Sequence of chain 4.A:
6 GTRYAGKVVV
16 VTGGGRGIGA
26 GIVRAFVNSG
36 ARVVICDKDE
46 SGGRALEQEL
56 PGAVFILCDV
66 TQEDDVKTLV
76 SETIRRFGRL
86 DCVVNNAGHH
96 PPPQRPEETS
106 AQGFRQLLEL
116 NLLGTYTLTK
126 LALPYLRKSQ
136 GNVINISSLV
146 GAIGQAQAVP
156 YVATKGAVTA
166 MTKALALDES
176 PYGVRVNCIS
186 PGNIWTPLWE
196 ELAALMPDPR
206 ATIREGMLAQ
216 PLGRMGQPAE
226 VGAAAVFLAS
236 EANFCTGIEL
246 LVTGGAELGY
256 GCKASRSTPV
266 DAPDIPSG

Binding-site contacts:
Ligand atom C10 contacts residue ALA151 of chain 4.A at 4.2 Å (hydrophobic).
Ligand atom N contacts residue TYR255 of chain 1.A at 2.7 Å (h-bond).
Ligand atom C12 contacts residue TRP194 of chain 4.A at 4.0 Å (hydrophobic).
Ligand atom C5 contacts residue TYR255 of chain 1.A at 3.8 Å (hydrophobic).
Ligand atom C7 contacts residue TYR255 of chain 1.A at 3.4 Å (hydrophobic).
Ligand atom C9 contacts residue LYS258 of chain 4.A at 3.9 Å.
Ligand atom C2 contacts residue ASN188 of chain 4.A at 4.4 Å.
Ligand atom C12 contacts residue ASN188 of chain 4.A at 3.2 Å.
Ligand atom C2 contacts residue GLY211 of chain 4.A at 4.4 Å.
Ligand atom O1 contacts residue GLY211 of chain 4.A at 3.9 Å.
Ligand atom C contacts residue TYR255 of chain 1.A at 3.6 Å (hydrophobic).
Ligand atom C1 contacts residue GLY211 of chain 4.A at 4.3 Å.
Ligand atom C7 contacts residue CYS257 of chain 4.A at 4.4 Å (hydrophobic).
Ligand atom O1 contacts residue TYR255 of chain 1.A at 3.8 Å.
Ligand atom C2 contacts residue TYR255 of chain 1.A at 3.6 Å (hydrophobic).
Ligand atom C6 contacts residue TYR255 of chain 1.A at 3.8 Å (hydrophobic).
Ligand atom C contacts residue GLU210 of chain 4.A at 4.3 Å.
Ligand atom C1 contacts residue ALA214 of chain 4.A at 4.1 Å (hydrophobic).
Ligand atom C3 contacts residue GLN150 of chain 4.A at 4.5 Å.
Ligand atom C12 contacts residue TYR255 of chain 1.A at 3.5 Å (hydrophobic).
Ligand atom C11 contacts residue TYR255 of chain 1.A at 3.2 Å (hydrophobic).
Ligand atom C11 contacts residue LYS258 of chain 4.A at 3.5 Å.
Ligand atom C8 contacts residue ALA151 of chain 4.A at 4.1 Å (hydrophobic).
Ligand atom O contacts residue GLN150 of chain 4.A at 3.3 Å (h-bond).
Ligand atom O1 contacts residue TRP194 of chain 4.A at 3.9 Å.
Ligand atom C10 contacts residue TYR255 of chain 1.A at 4.5 Å (hydrophobic).
Ligand atom C10 contacts residue LYS258 of chain 4.A at 3.6 Å.
Ligand atom C3 contacts residue TYR255 of chain 1.A at 3.5 Å (hydrophobic).
Ligand atom O contacts residue TYR255 of chain 1.A at 3.3 Å.
Ligand atom C9 contacts residue SER260 of chain 4.A at 4.0 Å.
Ligand atom C11 contacts residue CYS257 of chain 4.A at 4.2 Å (hydrophobic).
Ligand atom C10 contacts residue LEU172 of chain 3.A at 3.8 Å (hydrophobic).
Ligand atom O1 contacts residue ASN188 of chain 4.A at 3.3 Å (h-bond).
Ligand atom C1 contacts residue GLU210 of chain 4.A at 3.8 Å.
Ligand atom C1 contacts residue TYR255 of chain 1.A at 3.6 Å (hydrophobic).
Ligand atom C12 contacts residue GLN150 of chain 4.A at 4.0 Å.
Ligand atom C9 contacts residue ALA151 of chain 4.A at 3.8 Å (hydrophobic).
Ligand atom C4 contacts residue TYR255 of chain 1.A at 3.8 Å (hydrophobic).

Sequence of chain 3.A:
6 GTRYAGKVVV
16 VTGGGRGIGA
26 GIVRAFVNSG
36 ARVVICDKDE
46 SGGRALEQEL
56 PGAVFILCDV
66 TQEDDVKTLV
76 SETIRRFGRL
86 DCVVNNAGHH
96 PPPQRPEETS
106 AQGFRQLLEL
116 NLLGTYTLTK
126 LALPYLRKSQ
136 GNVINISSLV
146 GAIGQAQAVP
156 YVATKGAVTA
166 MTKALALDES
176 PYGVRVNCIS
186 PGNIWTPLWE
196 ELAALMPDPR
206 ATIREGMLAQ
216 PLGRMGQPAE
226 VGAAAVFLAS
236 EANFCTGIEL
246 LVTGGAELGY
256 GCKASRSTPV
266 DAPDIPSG

A small-molecule ligand and the protein it binds are described below.
Small molecule (SMILES): c1cc2c(cc1CNC1CCCC1)OCO2

Sequence of chain 1.A:
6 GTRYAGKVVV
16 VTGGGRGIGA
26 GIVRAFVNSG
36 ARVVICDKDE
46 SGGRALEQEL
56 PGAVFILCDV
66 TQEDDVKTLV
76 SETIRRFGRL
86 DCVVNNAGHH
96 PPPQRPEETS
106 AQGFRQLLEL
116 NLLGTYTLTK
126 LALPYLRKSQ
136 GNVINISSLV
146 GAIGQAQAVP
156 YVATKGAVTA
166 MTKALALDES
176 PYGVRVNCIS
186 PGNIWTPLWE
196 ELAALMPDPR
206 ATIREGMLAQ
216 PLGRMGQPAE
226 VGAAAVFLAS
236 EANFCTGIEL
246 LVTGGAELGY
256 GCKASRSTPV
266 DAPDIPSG